Binding-site contacts:
Ligand atom CG contacts residue VAL35 of chain 1.A at 3.3 Å (hydrophobic).
Ligand atom CA contacts residue TRP108 of chain 2.B at 3.6 Å (hydrophobic).
Ligand atom CB contacts residue LEA1 of chain 1.E at 2.8 Å.
Ligand atom CB contacts residue TYR42 of chain 1.A at 3.6 Å (hydrophobic).
Ligand atom CE1 contacts residue TRP67 of chain 1.A at 3.5 Å (hydrophobic).
Ligand atom O contacts residue ALA34 of chain 1.A at 3.7 Å.
Ligand atom O contacts residue SER33 of chain 1.A at 3.0 Å (h-bond).
Ligand atom C contacts residue SER33 of chain 1.A at 3.4 Å.
Ligand atom CG contacts residue ALA34 of chain 1.A at 3.3 Å (hydrophobic).
Ligand atom NE2 contacts residue THR78 of chain 1.A at 4.0 Å.
Ligand atom C contacts residue LEA1 of chain 1.E at 3.1 Å.
Ligand atom CB contacts residue LEA1 of chain 1.E at 3.7 Å.
Ligand atom OE1 contacts residue THR78 of chain 1.A at 2.8 Å (h-bond).
Ligand atom CD contacts residue LEA1 of chain 1.E at 3.5 Å.
Ligand atom CD2 contacts residue SER76 of chain 1.A at 3.8 Å.
Ligand atom N contacts residue LEA1 of chain 1.E at 3.5 Å (h-bond).
Ligand atom CG contacts residue TYR42 of chain 1.A at 3.6 Å (hydrophobic).
Ligand atom N contacts residue LEA1 of chain 1.E at 1.3 Å.
Ligand atom CD contacts residue THR78 of chain 1.A at 3.9 Å.
Ligand atom CD contacts residue TRP108 of chain 2.B at 3.7 Å (hydrophobic).
Ligand atom NE2 contacts residue TRP67 of chain 1.A at 3.6 Å.
Ligand atom CD contacts residue ALA34 of chain 1.A at 3.7 Å (hydrophobic).
Ligand atom CB contacts residue TRP67 of chain 1.A at 3.9 Å (hydrophobic).
Ligand atom CG contacts residue ALA105 of chain 2.B at 3.9 Å (hydrophobic).
Ligand atom N contacts residue TRP108 of chain 2.B at 3.9 Å.
Ligand atom O contacts residue LEU13 of chain 1.A at 3.4 Å.
Ligand atom CG contacts residue TRP67 of chain 1.A at 3.6 Å (hydrophobic).
Ligand atom CB contacts residue SER33 of chain 1.A at 3.9 Å.
Ligand atom NE2 contacts residue TRP96 of chain 1.A at 3.2 Å.
Ligand atom CB contacts residue TRP67 of chain 1.A at 3.8 Å (hydrophobic).
Ligand atom OE1 contacts residue LEU98 of chain 1.A at 3.7 Å.
Ligand atom CB contacts residue TRP108 of chain 2.B at 3.8 Å (hydrophobic).
Ligand atom SG contacts residue LEA1 of chain 1.E at 1.8 Å.
Ligand atom NE2 contacts residue SER76 of chain 1.A at 3.1 Å (h-bond).
Ligand atom OE1 contacts residue TRP67 of chain 1.A at 3.7 Å.
Ligand atom CA contacts residue LEA1 of chain 1.E at 3.7 Å.
Ligand atom O contacts residue LEA1 of chain 1.E at 3.5 Å.
Ligand atom CA contacts residue LEA1 of chain 1.E at 2.4 Å.
Ligand atom CA contacts residue SER33 of chain 1.A at 3.3 Å.
Ligand atom CA contacts residue ALA34 of chain 1.A at 3.6 Å (hydrophobic).

A protein and the small-molecule ligand that binds it are described below.
Small molecule (SMILES): NC(=O)CC[C@H](NC(=O)[C@@H]1CCCN1C(=O)[C@@H](N)Cc1c[nH]cn1)C(=O)NCC(=O)N1CCC[C@H]1C(=O)N1CCC[C@H]1C(=O)N[C@@H](CS)C(=O)N[C@@H](CCCC[NH3+])C(N)=O

Sequence of chain 2.B:
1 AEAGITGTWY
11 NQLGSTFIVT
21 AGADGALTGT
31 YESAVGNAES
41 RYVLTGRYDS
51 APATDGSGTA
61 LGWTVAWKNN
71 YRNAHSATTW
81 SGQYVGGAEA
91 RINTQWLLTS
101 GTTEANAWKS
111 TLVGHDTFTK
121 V

Sequence of chain 1.A:
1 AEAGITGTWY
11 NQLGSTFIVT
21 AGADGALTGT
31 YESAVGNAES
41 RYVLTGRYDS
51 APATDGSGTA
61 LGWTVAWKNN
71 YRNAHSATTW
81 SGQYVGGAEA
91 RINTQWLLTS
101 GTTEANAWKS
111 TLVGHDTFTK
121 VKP